A small-molecule ligand and the protein it binds are described below.
Small molecule (SMILES): OCCCO

Sequence of chain 1.D:
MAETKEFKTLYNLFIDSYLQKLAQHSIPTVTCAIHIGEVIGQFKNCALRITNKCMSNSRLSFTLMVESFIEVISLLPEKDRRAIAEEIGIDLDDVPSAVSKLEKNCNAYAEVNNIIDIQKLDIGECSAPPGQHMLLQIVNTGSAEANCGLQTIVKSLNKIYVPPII

Binding-site contacts:
Ligand atom C2 contacts residue ASN53 of chain 1.D at 3.9 Å.
Ligand atom C3 contacts residue ASN53 of chain 1.D at 3.8 Å.
Ligand atom C1 contacts residue VAL31 of chain 1.D at 4.2 Å (hydrophobic).
Ligand atom O1 contacts residue VAL31 of chain 1.D at 4.3 Å.
Ligand atom O3 contacts residue ASN53 of chain 1.D at 3.7 Å.
Ligand atom O1 contacts residue THR32 of chain 1.D at 4.3 Å.
Ligand atom C1 contacts residue CYS33 of chain 1.D at 4.4 Å (hydrophobic).
Ligand atom C1 contacts residue HIS36 of chain 1.D at 4.1 Å.
Ligand atom O1 contacts residue HIS36 of chain 1.D at 3.1 Å (h-bond).
Ligand atom O1 contacts residue CYS33 of chain 1.D at 3.2 Å (h-bond).
Ligand atom C2 contacts residue CYS33 of chain 1.D at 4.4 Å (hydrophobic).